Binding-site contacts:
Ligand atom C8 contacts residue GLY83 of chain 1.D at 3.5 Å.
Ligand atom N7 contacts residue THR82 of chain 1.D at 3.0 Å (h-bond).
Ligand atom S1G contacts residue MG1 of chain 1.M at 2.5 Å.
Ligand atom S1G contacts residue LYS84 of chain 1.D at 3.1 Å (salt-bridge).
Ligand atom N1 contacts residue ALA53 of chain 1.D at 3.1 Å (h-bond).
Ligand atom N6 contacts residue ALA53 of chain 1.D at 2.5 Å (h-bond).
Ligand atom O3B contacts residue GLY81 of chain 1.D at 2.9 Å (h-bond).
Ligand atom C6 contacts residue ALA53 of chain 1.D at 3.5 Å (hydrophobic).
Ligand atom O1A contacts residue THR85 of chain 1.D at 3.4 Å.
Ligand atom O2G contacts residue MG1 of chain 1.M at 3.7 Å.
Ligand atom O1B contacts residue GLY83 of chain 1.D at 3.0 Å (h-bond).
Ligand atom O4' contacts residue LEU238 of chain 1.D at 3.7 Å.
Ligand atom O3A contacts residue GLY81 of chain 1.D at 3.4 Å.
Ligand atom O3' contacts residue ARG45 of chain 1.D at 3.3 Å.
Ligand atom O2B contacts residue MG1 of chain 1.M at 3.4 Å.
Ligand atom O2B contacts residue THR85 of chain 1.D at 3.0 Å (h-bond).
Ligand atom O3B contacts residue PRO80 of chain 1.D at 3.6 Å.
Ligand atom C2' contacts residue TYR44 of chain 1.D at 3.4 Å (hydrophobic).
Ligand atom O1B contacts residue THR82 of chain 1.D at 3.2 Å (h-bond).
Ligand atom O1A contacts residue GLY83 of chain 1.D at 3.5 Å.
Ligand atom PG contacts residue MG1 of chain 1.M at 2.7 Å.
Ligand atom C8 contacts residue THR82 of chain 1.D at 3.5 Å.
Ligand atom O5' contacts residue GLY83 of chain 1.D at 3.6 Å.
Ligand atom O3A contacts residue GLY83 of chain 1.D at 3.2 Å (h-bond).
Ligand atom PB contacts residue GLY81 of chain 1.D at 3.5 Å.
Ligand atom N6 contacts residue VAL52 of chain 1.D at 3.4 Å.
Ligand atom O3G contacts residue MG1 of chain 1.M at 2.1 Å.
Ligand atom O2' contacts residue ARG210 of chain 1.D at 3.6 Å.
Ligand atom O2' contacts residue TYR44 of chain 1.D at 2.4 Å (h-bond).
Ligand atom O1A contacts residue SER86 of chain 1.D at 3.3 Å (h-bond).
Ligand atom C2 contacts residue ARG210 of chain 1.D at 3.4 Å.
Ligand atom O3' contacts residue TYR44 of chain 1.D at 3.6 Å (h-bond).
Ligand atom O2A contacts residue ARG45 of chain 1.D at 3.4 Å (salt-bridge).
Ligand atom O1B contacts residue LYS84 of chain 1.D at 3.4 Å.
Ligand atom O3' contacts residue VAL41 of chain 1.D at 3.0 Å (h-bond).
Ligand atom O1B contacts residue GLY81 of chain 1.D at 3.5 Å (h-bond).
Ligand atom O2G contacts residue ARG239 of chain 1.D at 3.1 Å (salt-bridge).
Ligand atom N3 contacts residue ARG210 of chain 1.D at 3.1 Å (salt-bridge).
Ligand atom N6 contacts residue GLN55 of chain 1.D at 3.2 Å (h-bond).
Ligand atom O1A contacts residue ARG45 of chain 1.D at 2.8 Å (salt-bridge).

The protein below binds the small molecule below.
Small molecule (SMILES): Nc1ncnc2c1ncn2[C@@H]1O[C@H](COP(=O)(O)OP(=O)(O)OP(O)(O)=S)[C@@H](O)[C@H]1O

Sequence of chain 1.D:
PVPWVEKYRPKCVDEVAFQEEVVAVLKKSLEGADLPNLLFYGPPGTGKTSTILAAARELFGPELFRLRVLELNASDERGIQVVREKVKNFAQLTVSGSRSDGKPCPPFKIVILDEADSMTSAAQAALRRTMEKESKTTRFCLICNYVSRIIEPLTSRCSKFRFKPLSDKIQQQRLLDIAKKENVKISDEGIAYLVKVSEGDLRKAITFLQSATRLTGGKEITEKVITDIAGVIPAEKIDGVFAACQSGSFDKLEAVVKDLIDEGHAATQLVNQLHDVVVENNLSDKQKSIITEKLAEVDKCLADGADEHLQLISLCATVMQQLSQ